Sequence of chain 1.WA:
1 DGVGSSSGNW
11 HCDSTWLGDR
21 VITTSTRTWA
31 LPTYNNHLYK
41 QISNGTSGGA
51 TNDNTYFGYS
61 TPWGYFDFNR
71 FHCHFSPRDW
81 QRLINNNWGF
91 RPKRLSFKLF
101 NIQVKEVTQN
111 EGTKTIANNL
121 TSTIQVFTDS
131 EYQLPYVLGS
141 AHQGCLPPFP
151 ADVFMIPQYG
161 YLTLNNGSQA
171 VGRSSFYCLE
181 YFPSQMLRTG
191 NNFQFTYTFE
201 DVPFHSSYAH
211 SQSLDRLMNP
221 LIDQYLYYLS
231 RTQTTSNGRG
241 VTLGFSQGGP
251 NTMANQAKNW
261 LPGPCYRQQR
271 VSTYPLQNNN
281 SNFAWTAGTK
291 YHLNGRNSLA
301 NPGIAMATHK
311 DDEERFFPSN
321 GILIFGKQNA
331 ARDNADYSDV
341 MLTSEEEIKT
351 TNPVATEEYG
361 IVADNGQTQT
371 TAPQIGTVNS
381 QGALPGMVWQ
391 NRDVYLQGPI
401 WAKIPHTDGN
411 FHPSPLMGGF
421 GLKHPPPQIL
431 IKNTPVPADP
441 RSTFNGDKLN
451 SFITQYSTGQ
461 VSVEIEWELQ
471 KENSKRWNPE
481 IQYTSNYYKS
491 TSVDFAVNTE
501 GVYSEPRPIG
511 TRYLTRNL

Binding-site contacts:
Ligand atom N6 contacts residue GLY421 of chain 1.WA at 3.3 Å (h-bond).
Ligand atom N7 contacts residue SER414 of chain 1.WA at 3.6 Å.
Ligand atom C2' contacts residue PRO413 of chain 1.WA at 3.8 Å (hydrophobic).
Ligand atom N3 contacts residue PRO413 of chain 1.WA at 3.8 Å.
Ligand atom C8 contacts residue SER414 of chain 1.WA at 4.3 Å.
Ligand atom C3' contacts residue HIS412 of chain 1.WA at 4.0 Å.
Ligand atom O3' contacts residue PRO413 of chain 1.WA at 4.2 Å.
Ligand atom C6 contacts residue SER414 of chain 1.WA at 4.0 Å.
Ligand atom C5 contacts residue SER414 of chain 1.WA at 3.9 Å.
Ligand atom C8 contacts residue HIS412 of chain 1.WA at 3.4 Å.
Ligand atom N1 contacts residue PRO413 of chain 1.WA at 3.5 Å (h-bond).
Ligand atom C2 contacts residue VAL202 of chain 1.WA at 4.2 Å (hydrophobic).
Ligand atom N9 contacts residue HIS412 of chain 1.WA at 4.3 Å.
Ligand atom C8 contacts residue PRO203 of chain 1.WA at 4.2 Å (hydrophobic).
Ligand atom N9 contacts residue PRO203 of chain 1.WA at 4.4 Å.
Ligand atom N1 contacts residue GLY421 of chain 1.WA at 3.1 Å (h-bond).
Ligand atom C4 contacts residue PRO203 of chain 1.WA at 4.2 Å (hydrophobic).
Ligand atom C1' contacts residue HIS412 of chain 1.WA at 4.3 Å.
Ligand atom C5 contacts residue PRO203 of chain 1.WA at 3.9 Å (hydrophobic).
Ligand atom C2 contacts residue GLY421 of chain 1.WA at 3.4 Å.
Ligand atom C2 contacts residue ILE404 of chain 1.WA at 4.4 Å (hydrophobic).
Ligand atom N7 contacts residue PRO203 of chain 1.WA at 4.0 Å.
Ligand atom C5 contacts residue PRO413 of chain 1.WA at 4.0 Å (hydrophobic).
Ligand atom C2' contacts residue HIS412 of chain 1.WA at 3.1 Å.
Ligand atom N7 contacts residue HIS412 of chain 1.WA at 4.1 Å.
Ligand atom N1 contacts residue PHE420 of chain 1.WA at 4.2 Å.
Ligand atom C2 contacts residue PRO413 of chain 1.WA at 3.5 Å (hydrophobic).
Ligand atom N7 contacts residue ASN391 of chain 1.WA at 3.9 Å.
Ligand atom C4 contacts residue PRO413 of chain 1.WA at 4.0 Å (hydrophobic).
Ligand atom N1 contacts residue VAL202 of chain 1.WA at 3.7 Å.
Ligand atom C6 contacts residue PRO203 of chain 1.WA at 4.3 Å (hydrophobic).
Ligand atom N6 contacts residue PRO415 of chain 1.WA at 4.2 Å.
Ligand atom N6 contacts residue SER414 of chain 1.WA at 3.7 Å.
Ligand atom C6 contacts residue VAL202 of chain 1.WA at 4.2 Å (hydrophobic).
Ligand atom C6 contacts residue PRO413 of chain 1.WA at 3.8 Å (hydrophobic).
Ligand atom N6 contacts residue PHE420 of chain 1.WA at 3.7 Å.
Ligand atom C6 contacts residue GLY421 of chain 1.WA at 3.6 Å.
Ligand atom N6 contacts residue GLY419 of chain 1.WA at 3.5 Å (h-bond).
Ligand atom C1' contacts residue PRO413 of chain 1.WA at 3.9 Å (hydrophobic).
Ligand atom N9 contacts residue PRO413 of chain 1.WA at 4.3 Å.

This protein binds this small molecule.
Small molecule (SMILES): Nc1ncnc2c1ncn2[C@H]1C[C@H](O)[C@@H](COP(=O)(O)O)O1